Sequence of chain 1.A:
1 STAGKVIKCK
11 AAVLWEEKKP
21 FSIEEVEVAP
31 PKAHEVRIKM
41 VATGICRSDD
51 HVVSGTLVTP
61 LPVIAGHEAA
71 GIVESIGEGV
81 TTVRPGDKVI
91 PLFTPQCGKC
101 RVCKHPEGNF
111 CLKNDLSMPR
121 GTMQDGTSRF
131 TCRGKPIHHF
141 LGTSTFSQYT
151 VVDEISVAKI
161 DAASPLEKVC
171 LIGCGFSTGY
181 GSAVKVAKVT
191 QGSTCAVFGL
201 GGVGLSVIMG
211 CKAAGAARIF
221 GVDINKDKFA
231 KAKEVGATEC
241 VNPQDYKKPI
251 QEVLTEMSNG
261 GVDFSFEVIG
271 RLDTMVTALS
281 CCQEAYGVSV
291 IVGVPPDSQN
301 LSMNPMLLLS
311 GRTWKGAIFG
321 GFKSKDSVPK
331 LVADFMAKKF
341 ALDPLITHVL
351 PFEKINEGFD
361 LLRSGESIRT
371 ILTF

Sequence of chain 1.B:
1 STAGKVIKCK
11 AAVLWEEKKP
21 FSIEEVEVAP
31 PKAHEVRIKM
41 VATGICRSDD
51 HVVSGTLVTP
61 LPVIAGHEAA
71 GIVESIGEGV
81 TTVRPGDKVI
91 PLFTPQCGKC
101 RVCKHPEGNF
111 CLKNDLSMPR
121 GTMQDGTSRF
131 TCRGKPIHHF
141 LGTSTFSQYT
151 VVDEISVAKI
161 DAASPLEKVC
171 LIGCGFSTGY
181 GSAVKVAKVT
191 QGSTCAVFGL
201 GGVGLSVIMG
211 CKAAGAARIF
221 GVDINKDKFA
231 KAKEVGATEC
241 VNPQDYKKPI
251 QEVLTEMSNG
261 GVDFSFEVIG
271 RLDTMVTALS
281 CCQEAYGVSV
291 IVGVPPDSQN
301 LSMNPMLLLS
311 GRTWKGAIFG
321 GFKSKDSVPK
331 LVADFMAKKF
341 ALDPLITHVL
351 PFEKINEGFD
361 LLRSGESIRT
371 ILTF

Binding-site contacts:
Ligand atom F6 contacts residue SER48 of chain 1.A at 3.2 Å.
Ligand atom O1 contacts residue CYS174 of chain 1.A at 3.4 Å (h-bond).
Ligand atom O1 contacts residue ZN1 of chain 1.C at 1.9 Å.
Ligand atom F2 contacts residue VAL294 of chain 1.A at 3.8 Å.
Ligand atom C6 contacts residue SER48 of chain 1.A at 3.5 Å.
Ligand atom F5 contacts residue PHE140 of chain 1.A at 3.2 Å.
Ligand atom F5 contacts residue LEU57 of chain 1.A at 3.2 Å.
Ligand atom C7 contacts residue HIS67 of chain 1.A at 3.6 Å.
Ligand atom C3 contacts residue VAL294 of chain 1.A at 3.6 Å (hydrophobic).
Ligand atom C4 contacts residue LEU116 of chain 1.A at 3.7 Å (hydrophobic).
Ligand atom F6 contacts residue HIS67 of chain 1.A at 3.3 Å.
Ligand atom C3 contacts residue LEU116 of chain 1.A at 3.6 Å (hydrophobic).
Ligand atom C7 contacts residue ZN1 of chain 1.C at 2.9 Å.
Ligand atom O1 contacts residue NAJ1 of chain 1.E at 3.0 Å.
Ligand atom F6 contacts residue LEU141 of chain 1.A at 3.2 Å.
Ligand atom C5 contacts residue LEU141 of chain 1.A at 3.8 Å (hydrophobic).
Ligand atom F2 contacts residue NAJ1 of chain 1.E at 2.9 Å.
Ligand atom F5 contacts residue LEU141 of chain 1.A at 3.3 Å.
Ligand atom F3 contacts residue LEU116 of chain 1.A at 3.7 Å.
Ligand atom F4 contacts residue LEU116 of chain 1.A at 3.9 Å.
Ligand atom F4 contacts residue LEU57 of chain 1.A at 3.1 Å.
Ligand atom O1 contacts residue CYS46 of chain 1.A at 3.4 Å (h-bond).
Ligand atom O1 contacts residue SER48 of chain 1.A at 2.5 Å (h-bond).
Ligand atom F3 contacts residue LEU309 of chain 1.B at 3.7 Å.
Ligand atom C7 contacts residue NAJ1 of chain 1.E at 3.3 Å.
Ligand atom C6 contacts residue LEU141 of chain 1.A at 3.7 Å (hydrophobic).
Ligand atom C1 contacts residue SER48 of chain 1.A at 3.4 Å.
Ligand atom C7 contacts residue CYS174 of chain 1.A at 3.7 Å (hydrophobic).
Ligand atom C2 contacts residue VAL294 of chain 1.A at 3.8 Å (hydrophobic).
Ligand atom F3 contacts residue ILE318 of chain 1.A at 3.6 Å.
Ligand atom F2 contacts residue ILE318 of chain 1.A at 3.8 Å.
Ligand atom C5 contacts residue LEU57 of chain 1.A at 3.5 Å (hydrophobic).
Ligand atom C4 contacts residue LEU57 of chain 1.A at 3.8 Å (hydrophobic).
Ligand atom C7 contacts residue SER48 of chain 1.A at 3.4 Å.
Ligand atom C1 contacts residue PHE93 of chain 1.A at 4.0 Å (hydrophobic).
Ligand atom C2 contacts residue SER48 of chain 1.A at 4.0 Å.
Ligand atom F6 contacts residue PHE140 of chain 1.A at 4.0 Å.
Ligand atom O1 contacts residue HIS67 of chain 1.A at 3.1 Å (h-bond).
Ligand atom C7 contacts residue PHE93 of chain 1.A at 3.6 Å (hydrophobic).
Ligand atom F3 contacts residue VAL294 of chain 1.A at 3.5 Å.

This protein binds this small molecule.
Small molecule (SMILES): OCc1c(F)c(F)c(F)c(F)c1F